Binding-site contacts:
Ligand atom O5 contacts residue ASN122 of chain 1.B at 2.2 Å (h-bond).
Ligand atom C1 contacts residue THR124 of chain 1.B at 4.3 Å.
Ligand atom O5 contacts residue ASN125 of chain 1.B at 4.4 Å.
Ligand atom C8 contacts residue THR124 of chain 1.B at 4.4 Å.
Ligand atom C4 contacts residue ASN122 of chain 1.B at 4.2 Å.
Ligand atom C2 contacts residue ASN122 of chain 1.B at 2.6 Å.
Ligand atom C1 contacts residue ASN125 of chain 1.B at 4.2 Å.
Ligand atom C5 contacts residue ASN122 of chain 1.B at 3.5 Å.
Ligand atom O7 contacts residue ASN122 of chain 1.B at 3.9 Å.
Ligand atom N2 contacts residue ASN122 of chain 1.B at 2.7 Å (h-bond).
Ligand atom C7 contacts residue ASN122 of chain 1.B at 3.1 Å.
Ligand atom C8 contacts residue ASN122 of chain 1.B at 3.5 Å.
Ligand atom C3 contacts residue ASN122 of chain 1.B at 3.8 Å.
Ligand atom C6 contacts residue VAL127 of chain 1.B at 4.3 Å (hydrophobic).
Ligand atom C8 contacts residue ASN125 of chain 1.B at 4.0 Å.
Ligand atom C2 contacts residue THR124 of chain 1.B at 4.5 Å.
Ligand atom C1 contacts residue ASN122 of chain 1.B at 1.4 Å.
Ligand atom O5 contacts residue VAL127 of chain 1.B at 4.2 Å.
Ligand atom N2 contacts residue THR124 of chain 1.B at 3.7 Å.

Sequence of chain 1.B:
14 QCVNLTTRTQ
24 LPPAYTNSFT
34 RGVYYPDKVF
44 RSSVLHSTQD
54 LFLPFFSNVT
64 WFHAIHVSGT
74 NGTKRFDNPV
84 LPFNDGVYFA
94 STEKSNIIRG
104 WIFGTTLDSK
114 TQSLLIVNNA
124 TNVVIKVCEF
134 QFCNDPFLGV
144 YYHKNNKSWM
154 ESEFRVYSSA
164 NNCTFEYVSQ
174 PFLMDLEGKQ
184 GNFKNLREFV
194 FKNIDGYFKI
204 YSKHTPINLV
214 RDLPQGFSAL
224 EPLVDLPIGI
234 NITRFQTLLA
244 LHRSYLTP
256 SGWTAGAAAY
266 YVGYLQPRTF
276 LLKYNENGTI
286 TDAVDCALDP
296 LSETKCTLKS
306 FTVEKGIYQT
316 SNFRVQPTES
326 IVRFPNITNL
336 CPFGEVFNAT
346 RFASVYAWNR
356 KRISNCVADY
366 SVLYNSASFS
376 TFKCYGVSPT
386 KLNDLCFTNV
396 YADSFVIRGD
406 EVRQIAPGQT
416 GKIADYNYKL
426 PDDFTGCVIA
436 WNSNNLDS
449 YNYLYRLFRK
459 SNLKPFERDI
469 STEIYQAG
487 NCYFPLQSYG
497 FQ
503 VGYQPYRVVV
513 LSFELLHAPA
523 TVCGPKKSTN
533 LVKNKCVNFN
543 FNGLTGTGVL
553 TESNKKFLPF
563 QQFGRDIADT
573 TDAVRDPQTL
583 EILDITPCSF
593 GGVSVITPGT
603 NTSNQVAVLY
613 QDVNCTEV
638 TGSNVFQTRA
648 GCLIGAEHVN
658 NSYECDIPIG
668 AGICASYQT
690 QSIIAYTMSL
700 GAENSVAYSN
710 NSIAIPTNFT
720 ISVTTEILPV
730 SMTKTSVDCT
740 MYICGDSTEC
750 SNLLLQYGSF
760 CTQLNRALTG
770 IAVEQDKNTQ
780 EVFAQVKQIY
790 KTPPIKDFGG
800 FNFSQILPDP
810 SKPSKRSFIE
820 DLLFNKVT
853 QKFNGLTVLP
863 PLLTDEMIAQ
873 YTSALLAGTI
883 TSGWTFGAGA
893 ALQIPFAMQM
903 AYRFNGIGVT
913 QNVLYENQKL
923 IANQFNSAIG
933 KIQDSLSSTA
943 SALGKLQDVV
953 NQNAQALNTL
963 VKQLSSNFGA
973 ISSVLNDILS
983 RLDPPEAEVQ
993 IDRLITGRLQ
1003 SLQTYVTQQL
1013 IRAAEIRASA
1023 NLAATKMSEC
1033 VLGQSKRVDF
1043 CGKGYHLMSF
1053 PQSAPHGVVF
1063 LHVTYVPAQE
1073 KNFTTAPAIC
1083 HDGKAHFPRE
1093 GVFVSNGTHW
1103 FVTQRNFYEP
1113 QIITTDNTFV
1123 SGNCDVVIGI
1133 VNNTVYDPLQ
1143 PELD

The small molecule below binds the protein below.
Small molecule (SMILES): CC(=O)N[C@H]1[C@H](O[C@H]2[C@H](O)[C@@H](NC(C)=O)CO[C@@H]2CO)O[C@H](CO)[C@@H](O[C@@H]2O[C@H](CO)[C@@H](O)[C@H](O)[C@H]2NC(C)=O)[C@@H]1O